Sequence of chain 2.A:
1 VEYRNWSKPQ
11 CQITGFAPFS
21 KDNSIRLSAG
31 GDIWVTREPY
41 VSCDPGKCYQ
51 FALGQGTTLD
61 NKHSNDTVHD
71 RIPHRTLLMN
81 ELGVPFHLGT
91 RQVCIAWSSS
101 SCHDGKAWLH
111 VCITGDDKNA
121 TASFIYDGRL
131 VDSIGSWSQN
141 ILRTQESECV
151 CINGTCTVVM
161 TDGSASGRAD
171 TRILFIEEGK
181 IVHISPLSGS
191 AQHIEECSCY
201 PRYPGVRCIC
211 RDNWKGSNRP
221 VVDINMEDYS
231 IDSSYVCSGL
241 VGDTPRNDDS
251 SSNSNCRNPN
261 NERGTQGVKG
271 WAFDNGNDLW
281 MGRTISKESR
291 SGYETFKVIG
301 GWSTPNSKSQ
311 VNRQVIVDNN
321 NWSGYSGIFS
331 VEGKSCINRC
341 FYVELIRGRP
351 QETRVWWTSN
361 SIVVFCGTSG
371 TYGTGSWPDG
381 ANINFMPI

Binding-site contacts:
Ligand atom O8 contacts residue ARG211 of chain 2.A at 3.5 Å.
Ligand atom C6 contacts residue TYR325 of chain 2.A at 3.1 Å (hydrophobic).
Ligand atom C1 contacts residue ARG211 of chain 2.A at 3.8 Å.
Ligand atom O1B contacts residue TYR325 of chain 2.A at 3.0 Å (h-bond).
Ligand atom C2 contacts residue TYR325 of chain 2.A at 1.5 Å (hydrophobic).
Ligand atom O6 contacts residue TYR325 of chain 2.A at 2.5 Å (h-bond).
Ligand atom C8 contacts residue ARG211 of chain 2.A at 3.6 Å.
Ligand atom C2 contacts residue ARG211 of chain 2.A at 3.7 Å.
Ligand atom C1 contacts residue ARG290 of chain 2.A at 3.5 Å.
Ligand atom C9 contacts residue ALA165 of chain 2.A at 3.8 Å (hydrophobic).
Ligand atom C2 contacts residue GLU196 of chain 2.A at 3.6 Å.
Ligand atom C3 contacts residue TYR325 of chain 2.A at 2.4 Å (hydrophobic).
Ligand atom O1A contacts residue TYR325 of chain 2.A at 3.1 Å (h-bond).
Ligand atom F1 contacts residue GLU38 of chain 2.A at 3.6 Å.
Ligand atom O10 contacts residue ARG71 of chain 2.A at 3.0 Å (salt-bridge).
Ligand atom F1 contacts residue ARG37 of chain 2.A at 3.5 Å.
Ligand atom O1A contacts residue ARG211 of chain 2.A at 3.3 Å (salt-bridge).
Ligand atom C9 contacts residue ASN213 of chain 2.A at 3.8 Å.
Ligand atom O6 contacts residue ARG211 of chain 2.A at 3.6 Å.
Ligand atom O9 contacts residue GLU195 of chain 2.A at 2.6 Å (salt-bridge).
Ligand atom O8 contacts residue GLU196 of chain 2.A at 3.7 Å.
Ligand atom O4 contacts residue GLU38 of chain 2.A at 3.0 Å (salt-bridge).
Ligand atom C4 contacts residue GLU196 of chain 2.A at 3.8 Å.
Ligand atom C11 contacts residue TRP97 of chain 2.A at 3.8 Å (hydrophobic).
Ligand atom C8 contacts residue GLU195 of chain 2.A at 3.5 Å.
Ligand atom C3 contacts residue GLU38 of chain 2.A at 3.5 Å.
Ligand atom C6 contacts residue GLU196 of chain 2.A at 3.4 Å.
Ligand atom O8 contacts residue GLU195 of chain 2.A at 2.7 Å (salt-bridge).
Ligand atom F1 contacts residue TYR325 of chain 2.A at 3.6 Å.
Ligand atom C9 contacts residue GLU195 of chain 2.A at 3.3 Å.
Ligand atom O9 contacts residue ALA165 of chain 2.A at 3.5 Å.
Ligand atom C1 contacts residue TYR325 of chain 2.A at 2.3 Å (hydrophobic).
Ligand atom O6 contacts residue GLU196 of chain 2.A at 3.8 Å.
Ligand atom O1B contacts residue ARG37 of chain 2.A at 2.9 Å (salt-bridge).
Ligand atom O1A contacts residue ARG290 of chain 2.A at 2.8 Å (salt-bridge).
Ligand atom O9 contacts residue ARG143 of chain 2.A at 3.3 Å (salt-bridge).
Ligand atom C4 contacts residue TYR325 of chain 2.A at 3.1 Å (hydrophobic).
Ligand atom O1B contacts residue ARG290 of chain 2.A at 2.9 Å (salt-bridge).
Ligand atom C4 contacts residue GLU38 of chain 2.A at 3.7 Å.
Ligand atom C5 contacts residue TYR325 of chain 2.A at 3.7 Å (hydrophobic).

The small molecule below binds the protein below.
Small molecule (SMILES): CC(=O)N[C@@H]1[C@@H](O)[C@@H](F)[C@@](O)(C(=O)O)O[C@H]1[C@H](O)[C@H](O)CO